Sequence of chain 2.A:
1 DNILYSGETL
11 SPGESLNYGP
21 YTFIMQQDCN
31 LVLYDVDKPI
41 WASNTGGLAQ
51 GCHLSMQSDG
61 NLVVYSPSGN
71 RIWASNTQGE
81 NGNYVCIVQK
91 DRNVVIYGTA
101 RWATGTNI

The small molecule below binds the protein below.
Small molecule (SMILES): OC[C@H]1O[C@@H](O)[C@@H](O)[C@@H](O)[C@@H]1O

Binding-site contacts:
Ligand atom C4 contacts residue TYR97 of chain 2.A at 3.6 Å (hydrophobic).
Ligand atom C3 contacts residue ASN83 of chain 1.A at 4.0 Å.
Ligand atom O2 contacts residue ASN93 of chain 2.A at 3.0 Å (h-bond).
Ligand atom C6 contacts residue VAL95 of chain 2.A at 4.2 Å (hydrophobic).
Ligand atom O6 contacts residue ASN93 of chain 2.A at 4.5 Å.
Ligand atom O2 contacts residue ASN107 of chain 1.A at 4.1 Å.
Ligand atom O4 contacts residue VAL95 of chain 2.A at 3.9 Å.
Ligand atom C6 contacts residue ALA103 of chain 1.A at 4.0 Å (hydrophobic).
Ligand atom C6 contacts residue ASN83 of chain 1.A at 4.1 Å.
Ligand atom O5 contacts residue ASN93 of chain 2.A at 3.3 Å (h-bond).
Ligand atom O4 contacts residue TYR97 of chain 2.A at 2.8 Å (h-bond).
Ligand atom C3 contacts residue GLN89 of chain 2.A at 3.9 Å.
Ligand atom C3 contacts residue ASP91 of chain 2.A at 4.4 Å.
Ligand atom C2 contacts residue ASN93 of chain 2.A at 4.1 Å.
Ligand atom C4 contacts residue ASN83 of chain 1.A at 4.0 Å.
Ligand atom C1 contacts residue ASN93 of chain 2.A at 4.1 Å.
Ligand atom O4 contacts residue ALA100 of chain 1.A at 3.9 Å.
Ligand atom O4 contacts residue ASN83 of chain 1.A at 3.2 Å.
Ligand atom C6 contacts residue ALA100 of chain 1.A at 3.9 Å (hydrophobic).
Ligand atom O6 contacts residue ALA103 of chain 1.A at 4.0 Å.
Ligand atom O2 contacts residue ASP91 of chain 2.A at 2.7 Å (salt-bridge).
Ligand atom O3 contacts residue ASP91 of chain 2.A at 4.0 Å.
Ligand atom O1 contacts residue ASN107 of chain 1.A at 3.8 Å.
Ligand atom C3 contacts residue TYR97 of chain 2.A at 4.0 Å (hydrophobic).
Ligand atom C4 contacts residue ASN93 of chain 2.A at 4.2 Å.
Ligand atom O4 contacts residue GLN89 of chain 2.A at 4.4 Å.
Ligand atom O2 contacts residue GLN89 of chain 2.A at 3.5 Å (h-bond).
Ligand atom C5 contacts residue ASN83 of chain 1.A at 3.5 Å.
Ligand atom C2 contacts residue GLN89 of chain 2.A at 4.2 Å.
Ligand atom C6 contacts residue ASN93 of chain 2.A at 4.1 Å.
Ligand atom C2 contacts residue ASP91 of chain 2.A at 3.5 Å.
Ligand atom O1 contacts residue ASN93 of chain 2.A at 4.4 Å.
Ligand atom C4 contacts residue GLN89 of chain 2.A at 4.2 Å.
Ligand atom O3 contacts residue TYR97 of chain 2.A at 3.3 Å (h-bond).
Ligand atom C4 contacts residue VAL95 of chain 2.A at 4.0 Å (hydrophobic).
Ligand atom C5 contacts residue ASN93 of chain 2.A at 4.0 Å.
Ligand atom O3 contacts residue GLN89 of chain 2.A at 3.0 Å (h-bond).

Sequence of chain 1.A:
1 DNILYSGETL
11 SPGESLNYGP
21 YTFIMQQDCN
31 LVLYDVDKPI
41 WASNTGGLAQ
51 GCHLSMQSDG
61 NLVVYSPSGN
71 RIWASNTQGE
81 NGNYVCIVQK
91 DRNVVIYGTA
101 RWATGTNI